A small-molecule ligand and the protein it binds are described below.
Small molecule (SMILES): O=C(O)CNC(=O)Cn1ccc2ccc(Br)cc21

Sequence of chain 3.A:
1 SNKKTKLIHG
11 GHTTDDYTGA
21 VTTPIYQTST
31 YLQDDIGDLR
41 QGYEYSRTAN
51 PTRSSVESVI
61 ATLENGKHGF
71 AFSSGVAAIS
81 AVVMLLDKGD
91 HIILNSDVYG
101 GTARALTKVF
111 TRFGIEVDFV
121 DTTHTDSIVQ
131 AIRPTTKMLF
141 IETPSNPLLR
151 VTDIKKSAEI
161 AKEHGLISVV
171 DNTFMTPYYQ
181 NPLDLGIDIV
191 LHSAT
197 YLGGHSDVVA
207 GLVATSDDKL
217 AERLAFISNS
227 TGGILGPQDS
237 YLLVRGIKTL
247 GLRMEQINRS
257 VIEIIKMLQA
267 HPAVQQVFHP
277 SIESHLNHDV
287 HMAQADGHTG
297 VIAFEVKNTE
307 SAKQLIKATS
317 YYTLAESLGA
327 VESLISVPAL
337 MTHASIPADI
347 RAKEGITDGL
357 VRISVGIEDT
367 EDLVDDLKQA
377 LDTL

Binding-site contacts:
Ligand atom O1 contacts residue SER1 of chain 2.A at 2.7 Å (h-bond).
Ligand atom C4 contacts residue LYS6 of chain 2.A at 4.3 Å.
Ligand atom C7 contacts residue LYS6 of chain 2.A at 3.9 Å.
Ligand atom C6 contacts residue SER1 of chain 2.A at 4.0 Å.
Ligand atom C5 contacts residue GLY10 of chain 2.A at 3.9 Å.
Ligand atom C10 contacts residue SER1 of chain 2.A at 3.8 Å.
Ligand atom C9 contacts residue LYS6 of chain 2.A at 4.0 Å.
Ligand atom BR contacts residue HIS9 of chain 2.A at 4.4 Å.
Ligand atom C4 contacts residue GLY10 of chain 2.A at 4.3 Å.
Ligand atom N1 contacts residue LYS6 of chain 2.A at 4.1 Å.
Ligand atom BR contacts residue THR5 of chain 2.A at 4.1 Å.
Ligand atom C11 contacts residue SER1 of chain 2.A at 3.6 Å.
Ligand atom C11 contacts residue LYS6 of chain 2.A at 3.8 Å.
Ligand atom C7 contacts residue SER1 of chain 2.A at 3.6 Å.
Ligand atom N2 contacts residue ASN65 of chain 2.A at 4.0 Å.
Ligand atom N2 contacts residue LYS6 of chain 2.A at 3.1 Å (salt-bridge).
Ligand atom C3 contacts residue LYS6 of chain 2.A at 3.9 Å.
Ligand atom C2 contacts residue LYS6 of chain 2.A at 3.9 Å.
Ligand atom BR contacts residue LYS6 of chain 2.A at 3.7 Å.
Ligand atom BR contacts residue SER1 of chain 2.A at 3.3 Å.
Ligand atom C4 contacts residue THR62 of chain 2.A at 4.1 Å.
Ligand atom C6 contacts residue LYS6 of chain 2.A at 4.0 Å.
Ligand atom C9 contacts residue THR62 of chain 2.A at 4.5 Å.
Ligand atom BR contacts residue TYR317 of chain 3.A at 4.3 Å.
Ligand atom O1 contacts residue LYS6 of chain 2.A at 3.7 Å.
Ligand atom C2 contacts residue ASN65 of chain 2.A at 4.2 Å.
Ligand atom C5 contacts residue LYS6 of chain 2.A at 4.2 Å.
Ligand atom C8 contacts residue LYS6 of chain 2.A at 4.0 Å.

Sequence of chain 2.A:
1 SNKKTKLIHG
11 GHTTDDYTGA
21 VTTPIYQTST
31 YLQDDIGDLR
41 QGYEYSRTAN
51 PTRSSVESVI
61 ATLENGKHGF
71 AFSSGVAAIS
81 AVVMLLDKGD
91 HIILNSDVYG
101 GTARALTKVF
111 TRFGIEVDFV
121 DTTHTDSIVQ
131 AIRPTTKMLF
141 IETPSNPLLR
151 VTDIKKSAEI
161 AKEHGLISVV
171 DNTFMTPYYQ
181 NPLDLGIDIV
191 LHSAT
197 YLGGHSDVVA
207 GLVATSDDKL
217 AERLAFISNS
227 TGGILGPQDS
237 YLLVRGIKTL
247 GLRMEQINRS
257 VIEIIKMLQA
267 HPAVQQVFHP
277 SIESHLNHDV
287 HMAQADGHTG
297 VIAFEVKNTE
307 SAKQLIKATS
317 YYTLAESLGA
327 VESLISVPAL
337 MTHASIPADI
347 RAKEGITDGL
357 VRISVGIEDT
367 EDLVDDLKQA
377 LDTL